A small-molecule ligand and the protein it binds are described below.
Small molecule (SMILES): Cc1ccnc(CCCCCO[C@H]2CNC[C@H]2Cc2cc(C)cc(N)n2)c1

Sequence of chain 1.B:
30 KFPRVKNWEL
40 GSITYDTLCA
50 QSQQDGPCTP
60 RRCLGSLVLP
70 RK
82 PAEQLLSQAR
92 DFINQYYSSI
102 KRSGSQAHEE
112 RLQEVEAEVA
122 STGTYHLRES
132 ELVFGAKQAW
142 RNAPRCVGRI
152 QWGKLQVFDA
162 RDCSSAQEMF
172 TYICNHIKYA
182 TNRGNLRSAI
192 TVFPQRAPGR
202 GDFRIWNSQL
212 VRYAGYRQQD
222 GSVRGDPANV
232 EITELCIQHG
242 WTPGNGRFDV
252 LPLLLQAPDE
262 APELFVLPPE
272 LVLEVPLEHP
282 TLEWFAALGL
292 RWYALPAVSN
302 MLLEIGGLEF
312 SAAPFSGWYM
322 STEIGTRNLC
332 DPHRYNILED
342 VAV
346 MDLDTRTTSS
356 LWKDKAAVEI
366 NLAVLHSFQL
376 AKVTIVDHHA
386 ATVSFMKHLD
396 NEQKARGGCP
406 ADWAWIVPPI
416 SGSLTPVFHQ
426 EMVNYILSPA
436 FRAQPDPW

Binding-site contacts:
Ligand atom C5' contacts residue H4B1 of chain 1.J at 3.5 Å.
Ligand atom C08 contacts residue TRP410 of chain 1.B at 3.6 Å (hydrophobic).
Ligand atom N1' contacts residue H4B1 of chain 1.J at 3.8 Å.
Ligand atom C22 contacts residue HEM1 of chain 1.I at 3.8 Å.
Ligand atom N02 contacts residue ASN301 of chain 1.B at 3.6 Å.
Ligand atom C24 contacts residue PRO297 of chain 1.B at 3.9 Å (hydrophobic).
Ligand atom C27 contacts residue GLY318 of chain 1.B at 3.4 Å.
Ligand atom N21 contacts residue GLU324 of chain 1.B at 2.6 Å (salt-bridge).
Ligand atom C27 contacts residue HEM1 of chain 1.I at 3.4 Å.
Ligand atom O09 contacts residue HEM1 of chain 1.I at 3.6 Å.
Ligand atom C02 contacts residue HEM1 of chain 1.I at 3.5 Å.
Ligand atom N02 contacts residue MET302 of chain 1.B at 3.4 Å.
Ligand atom C06 contacts residue HEM1 of chain 1.I at 3.7 Å.
Ligand atom C23 contacts residue HEM1 of chain 1.I at 3.4 Å.
Ligand atom C26 contacts residue GLU324 of chain 1.B at 3.5 Å.
Ligand atom C25 contacts residue VAL299 of chain 1.B at 3.8 Å (hydrophobic).
Ligand atom C22 contacts residue TRP319 of chain 1.B at 3.6 Å (hydrophobic).
Ligand atom C27 contacts residue SER317 of chain 1.B at 3.9 Å.
Ligand atom C11 contacts residue HEM1 of chain 1.I at 3.5 Å.
Ligand atom C26 contacts residue PRO297 of chain 1.B at 3.8 Å (hydrophobic).
Ligand atom C13 contacts residue VAL299 of chain 1.B at 3.7 Å (hydrophobic).
Ligand atom N21 contacts residue PRO297 of chain 1.B at 3.8 Å.
Ligand atom C12 contacts residue GLN210 of chain 1.B at 3.8 Å.
Ligand atom C14 contacts residue GLU324 of chain 1.B at 3.6 Å.
Ligand atom C22 contacts residue PRO297 of chain 1.B at 4.0 Å (hydrophobic).
Ligand atom C03 contacts residue ALA438 of chain 1.B at 3.9 Å (hydrophobic).
Ligand atom C25 contacts residue PRO297 of chain 1.B at 3.9 Å (hydrophobic).
Ligand atom C27 contacts residue PHE316 of chain 1.B at 3.9 Å (hydrophobic).
Ligand atom C13 contacts residue HEM1 of chain 1.I at 3.8 Å.
Ligand atom C08 contacts residue HEM1 of chain 1.I at 3.8 Å.
Ligand atom C23 contacts residue PRO297 of chain 1.B at 3.9 Å (hydrophobic).
Ligand atom N01 contacts residue HEM1 of chain 1.I at 2.7 Å (h-bond).
Ligand atom C27 contacts residue PRO297 of chain 1.B at 3.9 Å (hydrophobic).
Ligand atom N02 contacts residue HEM1 of chain 1.I at 3.5 Å (h-bond).
Ligand atom C22 contacts residue GLU324 of chain 1.B at 3.3 Å.
Ligand atom C5' contacts residue TRP410 of chain 1.B at 3.8 Å (hydrophobic).
Ligand atom C12 contacts residue HEM1 of chain 1.I at 3.5 Å.
Ligand atom C14 contacts residue VAL299 of chain 1.B at 3.8 Å (hydrophobic).
Ligand atom C08 contacts residue VAL67 of chain 1.B at 3.8 Å (hydrophobic).
Ligand atom C23 contacts residue TRP319 of chain 1.B at 3.6 Å (hydrophobic).